Sequence of chain 1.A:
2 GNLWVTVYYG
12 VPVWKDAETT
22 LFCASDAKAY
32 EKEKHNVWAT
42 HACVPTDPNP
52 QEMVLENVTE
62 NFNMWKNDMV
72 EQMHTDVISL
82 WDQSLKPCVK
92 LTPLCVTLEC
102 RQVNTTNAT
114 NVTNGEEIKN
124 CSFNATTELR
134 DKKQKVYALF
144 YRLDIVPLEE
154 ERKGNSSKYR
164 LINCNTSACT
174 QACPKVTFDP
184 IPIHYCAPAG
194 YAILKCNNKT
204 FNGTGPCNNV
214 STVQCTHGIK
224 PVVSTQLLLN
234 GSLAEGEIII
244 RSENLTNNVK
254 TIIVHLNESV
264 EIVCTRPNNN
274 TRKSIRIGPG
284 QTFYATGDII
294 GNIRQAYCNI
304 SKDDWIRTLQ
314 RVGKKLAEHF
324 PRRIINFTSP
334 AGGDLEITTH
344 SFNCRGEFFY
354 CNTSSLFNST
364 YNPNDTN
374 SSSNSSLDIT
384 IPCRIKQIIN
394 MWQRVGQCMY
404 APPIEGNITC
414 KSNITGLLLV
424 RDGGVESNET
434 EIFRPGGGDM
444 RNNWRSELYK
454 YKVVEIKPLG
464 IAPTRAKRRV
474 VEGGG

Binding-site contacts:
Ligand atom O5 contacts residue THR249 of chain 1.A at 3.9 Å.
Ligand atom O5 contacts residue ASN247 of chain 1.A at 2.4 Å (h-bond).
Ligand atom O5 contacts residue ASN250 of chain 1.A at 3.5 Å.
Ligand atom C7 contacts residue ASN247 of chain 1.A at 3.3 Å.
Ligand atom O6 contacts residue THR249 of chain 1.A at 4.3 Å.
Ligand atom C1 contacts residue ASN250 of chain 1.A at 3.9 Å.
Ligand atom C6 contacts residue ASN250 of chain 1.A at 4.3 Å.
Ligand atom C1 contacts residue ASN247 of chain 1.A at 1.4 Å.
Ligand atom N2 contacts residue ASN247 of chain 1.A at 2.9 Å (h-bond).
Ligand atom O7 contacts residue ASN247 of chain 1.A at 3.3 Å (h-bond).
Ligand atom C5 contacts residue ASN247 of chain 1.A at 3.7 Å.
Ligand atom C1 contacts residue THR249 of chain 1.A at 3.5 Å.
Ligand atom C2 contacts residue ASN247 of chain 1.A at 2.4 Å.
Ligand atom O6 contacts residue ASN250 of chain 1.A at 3.0 Å (h-bond).
Ligand atom C5 contacts residue THR249 of chain 1.A at 4.0 Å.
Ligand atom C4 contacts residue ASN247 of chain 1.A at 4.2 Å.
Ligand atom C8 contacts residue ASN247 of chain 1.A at 4.3 Å.
Ligand atom C3 contacts residue ASN247 of chain 1.A at 3.8 Å.

A protein and the small-molecule ligand that binds it are described below.
Small molecule (SMILES): CC(=O)N[C@@H]1[C@@H](O)[C@H](O)[C@@H](CO)O[C@H]1O